The protein below binds the small molecule below.
Small molecule (SMILES): CC(=O)N[C@H]1[C@H](O[C@H]2[C@H](O)[C@@H](NC(C)=O)CO[C@@H]2CO)O[C@H](CO)[C@@H](O)[C@@H]1O

Binding-site contacts:
Ligand atom C8 contacts residue SER49 of chain 1.N at 3.5 Å.
Ligand atom C6 contacts residue GLU105 of chain 1.N at 3.2 Å.
Ligand atom C1 contacts residue ASN60 of chain 1.N at 1.4 Å.
Ligand atom O5 contacts residue GLU105 of chain 1.N at 3.0 Å (salt-bridge).
Ligand atom C8 contacts residue ASN60 of chain 1.N at 3.6 Å.
Ligand atom C5 contacts residue ASN60 of chain 1.N at 3.7 Å.
Ligand atom C3 contacts residue ASN60 of chain 1.N at 3.8 Å.
Ligand atom C2 contacts residue ASN60 of chain 1.N at 2.5 Å.
Ligand atom O5 contacts residue THR103 of chain 1.N at 3.8 Å.
Ligand atom N2 contacts residue ASN60 of chain 1.N at 2.8 Å (h-bond).
Ligand atom C4 contacts residue ASN60 of chain 1.N at 4.3 Å.
Ligand atom O7 contacts residue ASN60 of chain 1.N at 4.2 Å.
Ligand atom O7 contacts residue ASN48 of chain 1.N at 4.4 Å.
Ligand atom C1 contacts residue GLU105 of chain 1.N at 3.6 Å.
Ligand atom C7 contacts residue ASN60 of chain 1.N at 3.3 Å.
Ligand atom O7 contacts residue THR47 of chain 1.N at 4.4 Å.
Ligand atom O6 contacts residue GLU105 of chain 1.N at 2.5 Å (salt-bridge).
Ligand atom C5 contacts residue GLU105 of chain 1.N at 2.9 Å.
Ligand atom O5 contacts residue ASN60 of chain 1.N at 2.5 Å (h-bond).
Ligand atom C4 contacts residue GLU105 of chain 1.N at 4.2 Å.

Sequence of chain 1.N:
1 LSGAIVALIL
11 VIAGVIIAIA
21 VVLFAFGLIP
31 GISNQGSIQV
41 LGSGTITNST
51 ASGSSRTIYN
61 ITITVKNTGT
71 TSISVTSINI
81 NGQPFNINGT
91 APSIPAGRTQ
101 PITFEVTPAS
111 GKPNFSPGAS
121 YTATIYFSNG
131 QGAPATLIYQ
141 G